Binding-site contacts:
Ligand atom O5 contacts residue THR164 of chain 1.A at 3.9 Å.
Ligand atom O6 contacts residue THR164 of chain 1.A at 4.2 Å.
Ligand atom C6 contacts residue THR164 of chain 1.A at 3.9 Å.
Ligand atom C1 contacts residue ASN162 of chain 1.A at 1.4 Å.
Ligand atom C5 contacts residue ASN165 of chain 1.A at 4.3 Å.
Ligand atom C1 contacts residue ASN165 of chain 1.A at 3.9 Å.
Ligand atom C2 contacts residue ASN162 of chain 1.A at 2.4 Å.
Ligand atom O7 contacts residue ASN162 of chain 1.A at 3.7 Å.
Ligand atom N2 contacts residue ASN162 of chain 1.A at 2.9 Å (h-bond).
Ligand atom C7 contacts residue ASN162 of chain 1.A at 3.5 Å.
Ligand atom C5 contacts residue THR164 of chain 1.A at 4.2 Å.
Ligand atom O6 contacts residue ASN165 of chain 1.A at 3.4 Å.
Ligand atom O5 contacts residue ASN162 of chain 1.A at 2.3 Å (h-bond).
Ligand atom O5 contacts residue ASN165 of chain 1.A at 3.3 Å.
Ligand atom C1 contacts residue THR164 of chain 1.A at 4.4 Å.
Ligand atom C6 contacts residue ASN165 of chain 1.A at 4.2 Å.
Ligand atom C4 contacts residue ASN162 of chain 1.A at 4.2 Å.
Ligand atom C3 contacts residue ASN162 of chain 1.A at 3.8 Å.
Ligand atom C5 contacts residue ASN162 of chain 1.A at 3.6 Å.

Sequence of chain 1.A:
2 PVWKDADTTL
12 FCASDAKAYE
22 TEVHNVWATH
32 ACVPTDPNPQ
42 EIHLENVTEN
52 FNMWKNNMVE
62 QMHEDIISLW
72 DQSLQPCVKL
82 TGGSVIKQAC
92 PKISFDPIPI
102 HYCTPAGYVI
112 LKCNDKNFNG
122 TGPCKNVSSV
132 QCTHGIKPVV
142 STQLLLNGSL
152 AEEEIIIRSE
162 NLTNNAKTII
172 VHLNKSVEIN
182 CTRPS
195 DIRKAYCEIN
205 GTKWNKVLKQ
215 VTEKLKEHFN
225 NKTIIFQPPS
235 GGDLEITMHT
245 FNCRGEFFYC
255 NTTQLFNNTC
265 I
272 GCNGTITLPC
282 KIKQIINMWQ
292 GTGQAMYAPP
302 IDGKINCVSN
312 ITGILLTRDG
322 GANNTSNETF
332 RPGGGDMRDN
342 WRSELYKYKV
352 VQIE

A small-molecule ligand and the protein it binds are described below.
Small molecule (SMILES): CC(=O)N[C@@H]1[C@@H](O)[C@H](O)[C@@H](CO)O[C@H]1O